Sequence of chain 1.B:
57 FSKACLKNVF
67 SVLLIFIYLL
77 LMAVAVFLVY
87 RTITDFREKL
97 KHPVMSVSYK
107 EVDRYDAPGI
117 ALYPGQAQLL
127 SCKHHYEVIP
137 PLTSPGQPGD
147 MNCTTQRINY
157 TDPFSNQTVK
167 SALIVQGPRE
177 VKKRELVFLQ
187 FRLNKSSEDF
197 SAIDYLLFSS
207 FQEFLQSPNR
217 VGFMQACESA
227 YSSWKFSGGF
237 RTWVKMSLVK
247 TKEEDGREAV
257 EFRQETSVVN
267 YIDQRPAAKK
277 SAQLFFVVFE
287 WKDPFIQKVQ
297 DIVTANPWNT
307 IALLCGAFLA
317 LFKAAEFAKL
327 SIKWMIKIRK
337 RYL

Binding-site contacts:
Ligand atom C3 contacts residue ASN155 of chain 1.B at 3.6 Å.
Ligand atom C2 contacts residue ASN155 of chain 1.B at 2.6 Å.
Ligand atom O3 contacts residue ASN155 of chain 1.B at 3.6 Å (h-bond).
Ligand atom N2 contacts residue ASN155 of chain 1.B at 3.5 Å (h-bond).
Ligand atom C7 contacts residue ASN155 of chain 1.B at 3.5 Å.
Ligand atom C1 contacts residue ASN155 of chain 1.B at 1.4 Å.
Ligand atom C5 contacts residue ASN155 of chain 1.B at 3.7 Å.
Ligand atom O7 contacts residue ASN155 of chain 1.B at 2.9 Å (h-bond).
Ligand atom C4 contacts residue ASN155 of chain 1.B at 4.3 Å.
Ligand atom O5 contacts residue ASN155 of chain 1.B at 2.4 Å (h-bond).

A small-molecule ligand and the protein it binds are described below.
Small molecule (SMILES): CC(=O)N[C@@H]1[C@@H](O)[C@H](O)[C@@H](CO)O[C@H]1O